This small molecule binds to this protein.
Small molecule (SMILES): O=[N+]([O-])c1ccc(O[C@@H]2O[C@H](CO)[C@@H](O)[C@H](O)[C@H]2F)c([N+](=O)[O-])c1

Binding-site contacts:
Ligand atom C5 contacts residue GLN140 of chain 5.A at 4.5 Å.
Ligand atom O21 contacts residue GLN140 of chain 5.A at 4.0 Å.
Ligand atom C13 contacts residue GLN140 of chain 5.A at 4.0 Å.
Ligand atom C15 contacts residue GLN140 of chain 5.A at 3.4 Å.
Ligand atom C12 contacts residue GLN140 of chain 5.A at 3.9 Å.
Ligand atom C14 contacts residue GLN140 of chain 5.A at 3.5 Å.
Ligand atom C6 contacts residue ARG137 of chain 5.A at 4.0 Å.
Ligand atom O22 contacts residue GLN140 of chain 5.A at 4.0 Å.
Ligand atom C6 contacts residue GLN140 of chain 5.A at 4.0 Å.
Ligand atom O1 contacts residue LEU202 of chain 5.A at 4.3 Å.
Ligand atom O11 contacts residue LEU202 of chain 5.A at 3.6 Å.
Ligand atom N1 contacts residue VAL143 of chain 5.A at 4.0 Å.
Ligand atom O3 contacts residue ARG136 of chain 5.A at 2.8 Å (salt-bridge).
Ligand atom O5 contacts residue GLN140 of chain 5.A at 3.6 Å.
Ligand atom O6 contacts residue GLN140 of chain 5.A at 2.9 Å (h-bond).
Ligand atom N2 contacts residue GLN140 of chain 5.A at 3.7 Å.
Ligand atom O3 contacts residue VAL198 of chain 5.A at 4.1 Å.
Ligand atom O1 contacts residue GLN140 of chain 5.A at 4.2 Å.
Ligand atom C16 contacts residue GLN140 of chain 5.A at 3.6 Å.
Ligand atom C4 contacts residue ARG136 of chain 5.A at 3.9 Å.
Ligand atom O12 contacts residue VAL143 of chain 5.A at 3.5 Å.
Ligand atom F contacts residue LEU202 of chain 5.A at 3.5 Å.
Ligand atom C3 contacts residue ARG136 of chain 5.A at 3.9 Å.
Ligand atom O11 contacts residue GLN140 of chain 5.A at 4.2 Å.
Ligand atom O11 contacts residue VAL143 of chain 5.A at 3.6 Å.
Ligand atom C6 contacts residue ARG136 of chain 5.A at 3.3 Å.
Ligand atom O3 contacts residue LEU202 of chain 5.A at 4.4 Å.
Ligand atom C2 contacts residue LEU202 of chain 5.A at 3.6 Å (hydrophobic).
Ligand atom O6 contacts residue ARG137 of chain 5.A at 3.8 Å.
Ligand atom C11 contacts residue GLN140 of chain 5.A at 3.9 Å.
Ligand atom O6 contacts residue ARG136 of chain 5.A at 4.1 Å.
Ligand atom O4 contacts residue ARG136 of chain 5.A at 2.8 Å (salt-bridge).
Ligand atom C5 contacts residue ARG136 of chain 5.A at 4.3 Å.

Sequence of chain 5.A:
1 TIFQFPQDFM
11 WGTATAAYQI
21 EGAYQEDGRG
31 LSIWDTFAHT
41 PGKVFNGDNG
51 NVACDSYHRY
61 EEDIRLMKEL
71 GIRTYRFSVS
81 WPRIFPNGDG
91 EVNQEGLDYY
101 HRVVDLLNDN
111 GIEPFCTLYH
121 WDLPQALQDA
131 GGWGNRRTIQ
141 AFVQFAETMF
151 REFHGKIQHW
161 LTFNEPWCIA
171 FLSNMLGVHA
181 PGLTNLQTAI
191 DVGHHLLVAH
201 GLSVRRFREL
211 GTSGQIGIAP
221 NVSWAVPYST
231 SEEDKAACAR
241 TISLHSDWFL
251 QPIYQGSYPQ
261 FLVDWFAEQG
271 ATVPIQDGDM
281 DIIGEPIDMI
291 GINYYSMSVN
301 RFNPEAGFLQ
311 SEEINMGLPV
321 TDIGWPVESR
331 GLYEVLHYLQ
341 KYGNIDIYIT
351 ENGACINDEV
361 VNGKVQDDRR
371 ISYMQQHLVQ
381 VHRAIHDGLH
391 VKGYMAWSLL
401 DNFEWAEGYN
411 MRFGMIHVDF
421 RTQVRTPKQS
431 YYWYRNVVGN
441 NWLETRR